Binding-site contacts:
Ligand atom O1 contacts residue LYS17 of chain 1.A at 4.0 Å.
Ligand atom C2 contacts residue ASP18 of chain 1.A at 3.8 Å.
Ligand atom O2 contacts residue ASP18 of chain 1.A at 3.2 Å (salt-bridge).
Ligand atom O2 contacts residue TRP4 of chain 1.A at 3.7 Å.
Ligand atom C7 contacts residue HIS9 of chain 1.A at 3.6 Å.
Ligand atom C2 contacts residue HIS3 of chain 1.A at 4.2 Å.
Ligand atom N contacts residue ASN10 of chain 1.A at 3.8 Å.
Ligand atom S contacts residue TRP15 of chain 1.A at 4.2 Å.
Ligand atom O2 contacts residue PHE19 of chain 1.A at 3.8 Å.
Ligand atom C9 contacts residue HIS3 of chain 1.A at 3.9 Å.
Ligand atom S1 contacts residue HIS9 of chain 1.A at 3.6 Å.
Ligand atom N contacts residue TRP4 of chain 1.A at 3.5 Å.
Ligand atom S1 contacts residue ASN10 of chain 1.A at 3.6 Å.
Ligand atom S contacts residue ASP18 of chain 1.A at 3.3 Å (salt-bridge).
Ligand atom C4 contacts residue HIS3 of chain 1.A at 3.9 Å.
Ligand atom O1 contacts residue HIS14 of chain 1.A at 3.0 Å (h-bond).
Ligand atom N contacts residue TRP15 of chain 1.A at 3.1 Å.
Ligand atom O1 contacts residue TRP15 of chain 1.A at 3.9 Å.
Ligand atom N3 contacts residue HIS3 of chain 1.A at 3.9 Å.
Ligand atom S contacts residue HIS14 of chain 1.A at 3.9 Å.
Ligand atom C7 contacts residue ASN10 of chain 1.A at 4.3 Å.
Ligand atom C8 contacts residue ASN10 of chain 1.A at 4.0 Å.
Ligand atom N contacts residue HIS14 of chain 1.A at 3.6 Å.
Ligand atom N3 contacts residue ASP18 of chain 1.A at 3.9 Å.
Ligand atom C8 contacts residue HIS9 of chain 1.A at 3.9 Å.
Ligand atom S1 contacts residue HIS14 of chain 1.A at 3.9 Å.
Ligand atom O1 contacts residue ASP18 of chain 1.A at 2.6 Å (salt-bridge).
Ligand atom C8 contacts residue HIS3 of chain 1.A at 4.3 Å.
Ligand atom S contacts residue TRP4 of chain 1.A at 4.2 Å.

A protein and the small-molecule ligand that binds it are described below.
Small molecule (SMILES): NS(=O)(=O)c1nc2ccccc2s1

Sequence of chain 1.A:
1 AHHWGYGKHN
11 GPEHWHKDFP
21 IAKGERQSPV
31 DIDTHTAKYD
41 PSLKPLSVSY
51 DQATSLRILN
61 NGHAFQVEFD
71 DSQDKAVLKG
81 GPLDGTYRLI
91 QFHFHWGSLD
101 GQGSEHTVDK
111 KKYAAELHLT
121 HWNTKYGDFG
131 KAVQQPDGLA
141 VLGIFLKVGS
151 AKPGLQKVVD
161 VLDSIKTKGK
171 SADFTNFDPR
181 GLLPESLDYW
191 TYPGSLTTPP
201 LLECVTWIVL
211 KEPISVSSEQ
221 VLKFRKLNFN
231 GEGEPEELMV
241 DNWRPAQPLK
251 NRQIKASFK